Binding-site contacts:
Ligand atom N2 contacts residue ASN122 of chain 1.B at 3.0 Å (h-bond).
Ligand atom C7 contacts residue ASN122 of chain 1.B at 3.8 Å.
Ligand atom O5 contacts residue ASN122 of chain 1.B at 2.4 Å (h-bond).
Ligand atom C4 contacts residue ASN122 of chain 1.B at 4.1 Å.
Ligand atom C1 contacts residue ASN122 of chain 1.B at 1.4 Å.
Ligand atom O4 contacts residue ASN122 of chain 1.B at 4.3 Å.
Ligand atom C3 contacts residue ASN122 of chain 1.B at 3.9 Å.
Ligand atom O7 contacts residue ASN122 of chain 1.B at 3.6 Å.
Ligand atom C2 contacts residue ASN122 of chain 1.B at 2.5 Å.
Ligand atom C5 contacts residue ASN122 of chain 1.B at 3.6 Å.

Sequence of chain 1.B:
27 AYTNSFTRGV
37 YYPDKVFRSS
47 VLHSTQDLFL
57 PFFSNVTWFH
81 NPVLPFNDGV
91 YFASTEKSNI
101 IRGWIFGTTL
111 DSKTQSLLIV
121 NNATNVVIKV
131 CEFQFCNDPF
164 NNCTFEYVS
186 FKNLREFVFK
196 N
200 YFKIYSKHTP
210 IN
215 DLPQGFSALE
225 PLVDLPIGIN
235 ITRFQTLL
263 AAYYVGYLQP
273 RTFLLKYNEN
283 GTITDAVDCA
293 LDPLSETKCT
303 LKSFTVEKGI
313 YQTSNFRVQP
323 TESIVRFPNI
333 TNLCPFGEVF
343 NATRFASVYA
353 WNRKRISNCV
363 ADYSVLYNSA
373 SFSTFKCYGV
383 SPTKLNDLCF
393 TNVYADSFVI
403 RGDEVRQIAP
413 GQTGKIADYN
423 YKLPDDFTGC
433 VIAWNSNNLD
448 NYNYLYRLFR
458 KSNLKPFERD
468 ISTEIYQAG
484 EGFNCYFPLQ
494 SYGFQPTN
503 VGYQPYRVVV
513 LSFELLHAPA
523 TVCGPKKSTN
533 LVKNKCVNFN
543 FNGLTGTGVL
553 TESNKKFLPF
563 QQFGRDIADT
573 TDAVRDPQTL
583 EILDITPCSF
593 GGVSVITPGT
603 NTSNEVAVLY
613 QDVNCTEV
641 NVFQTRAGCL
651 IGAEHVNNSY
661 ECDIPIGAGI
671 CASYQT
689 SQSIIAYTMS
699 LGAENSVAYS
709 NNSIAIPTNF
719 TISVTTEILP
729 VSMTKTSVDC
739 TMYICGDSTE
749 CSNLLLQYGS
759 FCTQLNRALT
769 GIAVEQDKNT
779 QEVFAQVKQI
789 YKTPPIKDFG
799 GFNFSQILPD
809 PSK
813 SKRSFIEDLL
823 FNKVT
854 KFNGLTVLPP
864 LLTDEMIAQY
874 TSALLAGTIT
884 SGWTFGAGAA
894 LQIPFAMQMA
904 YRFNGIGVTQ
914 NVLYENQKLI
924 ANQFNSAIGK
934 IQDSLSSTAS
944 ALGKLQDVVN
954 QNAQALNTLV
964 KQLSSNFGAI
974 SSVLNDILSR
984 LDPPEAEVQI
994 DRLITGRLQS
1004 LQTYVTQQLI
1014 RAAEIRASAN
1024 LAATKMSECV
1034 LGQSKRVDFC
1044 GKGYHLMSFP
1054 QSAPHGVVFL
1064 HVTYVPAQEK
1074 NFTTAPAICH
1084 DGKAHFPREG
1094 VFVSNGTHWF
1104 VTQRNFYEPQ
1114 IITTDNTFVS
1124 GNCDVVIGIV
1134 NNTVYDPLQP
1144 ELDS

A small-molecule ligand and the protein it binds are described below.
Small molecule (SMILES): CC(=O)N[C@@H]1[C@@H](O)[C@H](O)[C@@H](CO)O[C@H]1O